A protein and the small-molecule ligand that binds it are described below.
Small molecule (SMILES): OC[C@H]1O[C@H](O)[C@@H](O)[C@@H](O)[C@@H]1O

Binding-site contacts:
Ligand atom O2 contacts residue ASP65 of chain 1.B at 3.7 Å.
Ligand atom C1 contacts residue ARG92 of chain 1.B at 4.2 Å.
Ligand atom O5 contacts residue TRP67 of chain 1.B at 2.4 Å.
Ligand atom C3 contacts residue TRP67 of chain 1.B at 3.8 Å (hydrophobic).
Ligand atom O2 contacts residue SER66 of chain 1.B at 3.4 Å.
Ligand atom C1 contacts residue TRP67 of chain 1.B at 1.5 Å (hydrophobic).
Ligand atom C2 contacts residue TRP67 of chain 1.B at 2.4 Å (hydrophobic).
Ligand atom C5 contacts residue TRP67 of chain 1.B at 3.8 Å (hydrophobic).
Ligand atom O2 contacts residue TRP67 of chain 1.B at 3.0 Å.
Ligand atom C4 contacts residue TRP67 of chain 1.B at 4.3 Å (hydrophobic).
Ligand atom O6 contacts residue ARG92 of chain 1.B at 4.0 Å.
Ligand atom O5 contacts residue ARG92 of chain 1.B at 4.0 Å.

Sequence of chain 1.B:
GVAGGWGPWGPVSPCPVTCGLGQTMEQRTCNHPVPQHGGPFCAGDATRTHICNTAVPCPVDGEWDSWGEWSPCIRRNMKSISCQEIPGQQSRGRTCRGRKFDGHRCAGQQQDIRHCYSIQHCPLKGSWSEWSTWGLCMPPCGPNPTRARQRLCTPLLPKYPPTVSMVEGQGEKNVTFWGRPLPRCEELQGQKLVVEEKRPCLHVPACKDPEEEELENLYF